Binding-site contacts:
Ligand atom O5 contacts residue ASN27 of chain 1.A at 2.4 Å (h-bond).
Ligand atom O7 contacts residue ASN27 of chain 1.A at 4.5 Å.
Ligand atom C1 contacts residue ASN27 of chain 1.A at 1.4 Å.
Ligand atom O3 contacts residue ASN27 of chain 1.A at 4.0 Å.
Ligand atom C4 contacts residue ASN27 of chain 1.A at 4.2 Å.
Ligand atom C2 contacts residue ASN27 of chain 1.A at 2.5 Å.
Ligand atom N2 contacts residue ASN27 of chain 1.A at 3.3 Å (h-bond).
Ligand atom C3 contacts residue ASN27 of chain 1.A at 3.7 Å.
Ligand atom C5 contacts residue ASN27 of chain 1.A at 3.6 Å.
Ligand atom C7 contacts residue ASN27 of chain 1.A at 4.2 Å.

The small molecule below binds the protein below.
Small molecule (SMILES): CC(=O)N[C@@H]1[C@@H](O)[C@H](O)[C@@H](CO)O[C@H]1O

Sequence of chain 1.A:
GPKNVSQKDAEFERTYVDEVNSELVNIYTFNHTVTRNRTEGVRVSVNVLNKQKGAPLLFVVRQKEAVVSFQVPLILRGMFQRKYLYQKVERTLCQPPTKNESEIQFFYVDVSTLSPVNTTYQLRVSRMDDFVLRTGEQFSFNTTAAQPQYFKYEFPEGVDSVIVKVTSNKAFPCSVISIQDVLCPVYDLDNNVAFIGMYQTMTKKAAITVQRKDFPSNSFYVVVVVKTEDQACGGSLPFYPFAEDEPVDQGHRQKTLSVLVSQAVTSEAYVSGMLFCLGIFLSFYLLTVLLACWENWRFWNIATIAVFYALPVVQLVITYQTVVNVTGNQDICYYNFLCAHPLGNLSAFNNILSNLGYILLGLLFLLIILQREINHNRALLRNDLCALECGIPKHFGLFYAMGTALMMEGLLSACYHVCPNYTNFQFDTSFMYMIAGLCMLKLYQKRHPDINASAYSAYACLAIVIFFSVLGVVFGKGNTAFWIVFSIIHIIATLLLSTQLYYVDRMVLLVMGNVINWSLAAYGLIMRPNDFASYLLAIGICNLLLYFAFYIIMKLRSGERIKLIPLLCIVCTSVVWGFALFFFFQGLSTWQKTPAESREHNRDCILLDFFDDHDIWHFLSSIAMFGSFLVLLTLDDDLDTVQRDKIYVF